Binding-site contacts:
Ligand atom N contacts residue LEU18 of chain 3.A at 3.5 Å.
Ligand atom O contacts residue LEU18 of chain 3.A at 4.4 Å.
Ligand atom C contacts residue LEU18 of chain 3.A at 4.3 Å (hydrophobic).
Ligand atom N contacts residue LYS131 of chain 3.A at 3.4 Å.
Ligand atom C contacts residue ASP129 of chain 3.A at 3.5 Å.
Ligand atom C contacts residue TYR61 of chain 3.A at 4.4 Å (hydrophobic).
Ligand atom CA contacts residue LEU29 of chain 3.A at 4.2 Å (hydrophobic).
Ligand atom O contacts residue LYS131 of chain 3.A at 3.1 Å (salt-bridge).
Ligand atom O contacts residue ASP129 of chain 3.A at 3.0 Å (salt-bridge).
Ligand atom N contacts residue TRP98 of chain 3.A at 2.9 Å (h-bond).
Ligand atom C contacts residue LYS131 of chain 3.A at 4.3 Å.
Ligand atom CA contacts residue TRP98 of chain 3.A at 3.8 Å (hydrophobic).
Ligand atom N contacts residue TYR61 of chain 3.A at 4.2 Å.
Ligand atom CA contacts residue LEU18 of chain 3.A at 4.2 Å (hydrophobic).
Ligand atom CA contacts residue ASP129 of chain 3.A at 3.4 Å.
Ligand atom CA contacts residue TYR61 of chain 3.A at 3.5 Å (hydrophobic).
Ligand atom N contacts residue ASP129 of chain 3.A at 2.5 Å (salt-bridge).

A small-molecule ligand and the protein it binds are described below.
Small molecule (SMILES): NCC(=O)O

Sequence of chain 3.A:
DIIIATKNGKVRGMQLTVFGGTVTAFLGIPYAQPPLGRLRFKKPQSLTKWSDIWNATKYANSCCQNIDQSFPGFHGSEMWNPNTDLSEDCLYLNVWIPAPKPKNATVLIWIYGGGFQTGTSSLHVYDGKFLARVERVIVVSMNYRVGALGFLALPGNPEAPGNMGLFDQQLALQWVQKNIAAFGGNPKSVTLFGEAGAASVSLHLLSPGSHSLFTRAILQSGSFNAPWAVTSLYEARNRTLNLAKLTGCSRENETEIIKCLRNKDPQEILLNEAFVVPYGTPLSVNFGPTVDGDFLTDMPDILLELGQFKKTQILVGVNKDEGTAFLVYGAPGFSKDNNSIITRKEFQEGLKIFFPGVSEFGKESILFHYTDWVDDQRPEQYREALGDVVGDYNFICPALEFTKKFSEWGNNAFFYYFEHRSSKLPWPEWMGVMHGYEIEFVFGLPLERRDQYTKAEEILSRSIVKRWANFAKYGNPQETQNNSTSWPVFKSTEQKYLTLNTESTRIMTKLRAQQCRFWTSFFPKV